Binding-site contacts:
Ligand atom CG1 contacts residue GLU189 of chain 1.C at 3.1 Å.
Ligand atom O2P contacts residue ARG63 of chain 1.C at 2.8 Å (salt-bridge).
Ligand atom O2P contacts residue TYR137 of chain 1.C at 3.7 Å.
Ligand atom N contacts residue LYS56 of chain 1.C at 3.5 Å (salt-bridge).
Ligand atom O3P contacts residue ARG136 of chain 1.C at 2.9 Å (salt-bridge).
Ligand atom O contacts residue LYS129 of chain 1.C at 3.1 Å (salt-bridge).
Ligand atom OXT contacts residue LYS129 of chain 1.C at 2.4 Å (salt-bridge).
Ligand atom C contacts residue SER52 of chain 1.C at 3.6 Å.
Ligand atom N contacts residue LEU181 of chain 1.C at 3.5 Å.
Ligand atom C contacts residue LYS56 of chain 1.C at 3.2 Å.
Ligand atom CG2 contacts residue LEU236 of chain 1.C at 3.6 Å (hydrophobic).
Ligand atom CZ contacts residue PRO174 of chain 1.C at 3.1 Å (hydrophobic).
Ligand atom O contacts residue LYS56 of chain 1.C at 3.6 Å.
Ligand atom O contacts residue VAL185 of chain 1.C at 3.5 Å.
Ligand atom OXT contacts residue LYS56 of chain 1.C at 3.3 Å (salt-bridge).
Ligand atom O contacts residue ASN233 of chain 1.C at 2.9 Å (h-bond).
Ligand atom NH1 contacts residue ASP232 of chain 1.C at 3.0 Å (salt-bridge).
Ligand atom CB contacts residue GLU189 of chain 1.C at 3.5 Å.
Ligand atom C contacts residue LYS129 of chain 1.C at 3.1 Å.
Ligand atom N contacts residue ASN182 of chain 1.C at 3.0 Å (h-bond).
Ligand atom CE1 contacts residue LYS129 of chain 1.C at 3.4 Å.
Ligand atom N contacts residue ASN233 of chain 1.C at 3.1 Å (h-bond).
Ligand atom NH2 contacts residue ASP232 of chain 1.C at 2.6 Å (salt-bridge).
Ligand atom O contacts residue SER52 of chain 1.C at 2.9 Å (h-bond).
Ligand atom C contacts residue LEU181 of chain 1.C at 3.4 Å (hydrophobic).
Ligand atom O2P contacts residue ARG136 of chain 1.C at 2.8 Å (salt-bridge).
Ligand atom CE2 contacts residue ILE226 of chain 1.C at 3.4 Å (hydrophobic).
Ligand atom CB contacts residue ASN182 of chain 1.C at 3.5 Å.
Ligand atom CD2 contacts residue LEU229 of chain 1.C at 3.4 Å (hydrophobic).
Ligand atom CA contacts residue ASN182 of chain 1.C at 3.6 Å.
Ligand atom CB contacts residue ASN182 of chain 1.C at 3.5 Å.
Ligand atom O3P contacts residue TYR137 of chain 1.C at 2.7 Å (h-bond).
Ligand atom CZ contacts residue GLY178 of chain 1.C at 3.7 Å.
Ligand atom P contacts residue ARG63 of chain 1.C at 3.3 Å.
Ligand atom CD2 contacts residue ASN233 of chain 1.C at 3.7 Å.
Ligand atom CA contacts residue LYS56 of chain 1.C at 3.4 Å.
Ligand atom CZ contacts residue ASP232 of chain 1.C at 3.2 Å.
Ligand atom CD1 contacts residue LEU229 of chain 1.C at 3.7 Å (hydrophobic).
Ligand atom CD1 contacts residue LYS129 of chain 1.C at 3.5 Å.
Ligand atom O1P contacts residue ARG63 of chain 1.C at 2.2 Å (salt-bridge).

Sequence of chain 1.C:
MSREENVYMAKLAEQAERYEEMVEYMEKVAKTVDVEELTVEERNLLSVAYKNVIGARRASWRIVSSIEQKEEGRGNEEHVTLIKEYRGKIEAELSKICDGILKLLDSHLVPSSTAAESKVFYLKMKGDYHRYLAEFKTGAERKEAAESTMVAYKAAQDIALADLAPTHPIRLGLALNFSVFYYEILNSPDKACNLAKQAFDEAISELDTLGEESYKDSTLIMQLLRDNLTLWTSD

A protein and the small-molecule ligand that binds it are described below.
Small molecule (SMILES): CC(C)C[C@H](NC(=O)[C@@H](NC(=O)[C@@H](N)CCCN=C(N)N)C(C)C)C(=O)N[C@@H](COP(=O)(O)O)C(=O)N[C@@H](C)C(=O)N1CCC[C@H]1C(=O)N[C@@H](Cc1ccccc1)C(=O)O